Binding-site contacts:
Ligand atom CG contacts residue GLU217 of chain 1.I at 3.5 Å.
Ligand atom O contacts residue NA1 of chain 1.UA at 2.9 Å (h-bond).
Ligand atom CB contacts residue PHE130 of chain 1.I at 4.1 Å (hydrophobic).
Ligand atom N contacts residue ASP216 of chain 1.I at 2.7 Å (salt-bridge).
Ligand atom OE2 contacts residue PHE130 of chain 1.I at 3.2 Å.
Ligand atom N contacts residue ASP189 of chain 1.I at 3.6 Å.
Ligand atom C contacts residue ASP216 of chain 1.I at 4.0 Å.
Ligand atom CB contacts residue GLU217 of chain 1.I at 4.2 Å.
Ligand atom OE1 contacts residue LYS222 of chain 1.I at 3.8 Å.
Ligand atom C contacts residue NA1 of chain 1.UA at 4.0 Å.
Ligand atom C contacts residue GLU217 of chain 1.I at 3.8 Å.
Ligand atom CD contacts residue TRP223 of chain 1.I at 3.7 Å (hydrophobic).
Ligand atom OE1 contacts residue TRP223 of chain 1.I at 3.0 Å (h-bond).
Ligand atom CA contacts residue ASP216 of chain 1.I at 3.8 Å.
Ligand atom CD contacts residue PHE130 of chain 1.I at 4.0 Å (hydrophobic).
Ligand atom N contacts residue NA1 of chain 1.UA at 4.0 Å.
Ligand atom N contacts residue ASP191 of chain 1.I at 4.1 Å.
Ligand atom CA contacts residue GLU217 of chain 1.I at 3.7 Å.
Ligand atom O contacts residue EDO1 of chain 1.VA at 3.8 Å.
Ligand atom CG contacts residue TRP223 of chain 1.I at 4.2 Å (hydrophobic).
Ligand atom N contacts residue GLU217 of chain 1.I at 2.8 Å (salt-bridge).
Ligand atom O contacts residue GLU217 of chain 1.I at 3.3 Å (salt-bridge).
Ligand atom O contacts residue ASP216 of chain 1.I at 3.5 Å (salt-bridge).

This small molecule binds to this protein.
Small molecule (SMILES): N[C@@H](CCC(=O)O)C(=O)O

Sequence of chain 1.I:
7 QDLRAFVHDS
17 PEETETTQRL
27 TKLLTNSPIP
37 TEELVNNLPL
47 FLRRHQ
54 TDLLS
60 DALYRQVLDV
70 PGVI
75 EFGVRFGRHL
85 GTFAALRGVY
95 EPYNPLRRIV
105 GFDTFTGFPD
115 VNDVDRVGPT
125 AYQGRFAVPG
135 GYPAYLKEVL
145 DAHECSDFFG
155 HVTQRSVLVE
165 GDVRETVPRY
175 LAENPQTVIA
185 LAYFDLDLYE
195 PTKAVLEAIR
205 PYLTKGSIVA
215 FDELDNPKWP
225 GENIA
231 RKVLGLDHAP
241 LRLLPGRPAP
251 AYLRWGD